Binding-site contacts:
Ligand atom CAA contacts residue GLN252 of chain 1.A at 3.3 Å.
Ligand atom CAA contacts residue PHE250 of chain 1.B at 3.9 Å (hydrophobic).
Ligand atom OAE contacts residue TYR132 of chain 1.B at 4.4 Å.
Ligand atom NAC contacts residue GLN252 of chain 1.A at 4.5 Å.
Ligand atom CAA contacts residue ALA251 of chain 1.B at 3.6 Å (hydrophobic).
Ligand atom NAC contacts residue TYR132 of chain 1.B at 4.4 Å.
Ligand atom CAD contacts residue THR136 of chain 1.A at 3.4 Å.
Ligand atom NAC contacts residue ALA251 of chain 1.B at 4.4 Å.
Ligand atom CAA contacts residue THR136 of chain 1.A at 3.4 Å.
Ligand atom CAB contacts residue ALA251 of chain 1.B at 4.3 Å (hydrophobic).
Ligand atom CAD contacts residue TYR132 of chain 1.B at 3.4 Å (hydrophobic).
Ligand atom NAC contacts residue THR136 of chain 1.A at 4.3 Å.
Ligand atom NAC contacts residue PHE250 of chain 1.B at 4.2 Å.
Ligand atom OAE contacts residue GLN252 of chain 1.B at 4.3 Å.
Ligand atom CAD contacts residue TYR132 of chain 1.A at 3.9 Å (hydrophobic).
Ligand atom CAD contacts residue ALA133 of chain 1.A at 4.2 Å (hydrophobic).
Ligand atom CAB contacts residue GLN252 of chain 1.B at 3.4 Å.
Ligand atom CAB contacts residue PHE250 of chain 1.B at 3.3 Å (hydrophobic).

A small-molecule ligand and the protein it binds are described below.
Small molecule (SMILES): C[N+](C)(C)[O-]

Sequence of chain 1.A:
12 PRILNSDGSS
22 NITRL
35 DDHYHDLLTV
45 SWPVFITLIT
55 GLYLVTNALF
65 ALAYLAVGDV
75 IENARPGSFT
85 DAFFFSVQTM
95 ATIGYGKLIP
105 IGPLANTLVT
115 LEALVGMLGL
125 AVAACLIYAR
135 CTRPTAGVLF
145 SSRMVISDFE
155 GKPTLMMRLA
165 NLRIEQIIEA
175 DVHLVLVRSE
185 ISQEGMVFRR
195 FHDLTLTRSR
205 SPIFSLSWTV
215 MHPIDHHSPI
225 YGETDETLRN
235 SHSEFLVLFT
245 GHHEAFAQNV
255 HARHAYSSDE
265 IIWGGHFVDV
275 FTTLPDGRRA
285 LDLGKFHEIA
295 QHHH

Sequence of chain 1.B:
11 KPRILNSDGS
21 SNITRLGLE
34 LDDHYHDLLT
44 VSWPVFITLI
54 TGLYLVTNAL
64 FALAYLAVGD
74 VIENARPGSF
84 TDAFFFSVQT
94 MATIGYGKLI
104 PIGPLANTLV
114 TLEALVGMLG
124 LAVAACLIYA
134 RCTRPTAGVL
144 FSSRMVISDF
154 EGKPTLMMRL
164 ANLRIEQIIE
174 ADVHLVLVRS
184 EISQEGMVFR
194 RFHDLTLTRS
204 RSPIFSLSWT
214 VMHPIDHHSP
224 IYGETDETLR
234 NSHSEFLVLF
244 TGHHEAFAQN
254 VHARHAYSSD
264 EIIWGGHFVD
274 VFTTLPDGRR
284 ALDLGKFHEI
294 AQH